Binding-site contacts:
Ligand atom N2 contacts residue PHE468 of chain 2.B at 4.5 Å.
Ligand atom C6 contacts residue PHE165 of chain 2.B at 3.4 Å (hydrophobic).
Ligand atom C5 contacts residue PHE468 of chain 2.B at 4.4 Å (hydrophobic).
Ligand atom C4 contacts residue TRP172 of chain 2.B at 3.2 Å (hydrophobic).
Ligand atom C1 contacts residue PHE165 of chain 2.B at 3.3 Å (hydrophobic).
Ligand atom C2 contacts residue ARG298 of chain 2.B at 4.1 Å.
Ligand atom N2 contacts residue TRP172 of chain 2.B at 4.4 Å.
Ligand atom O1 contacts residue PHE165 of chain 2.B at 3.9 Å.
Ligand atom O1 contacts residue THR300 of chain 2.B at 2.6 Å (h-bond).
Ligand atom C4 contacts residue PHE165 of chain 2.B at 3.6 Å (hydrophobic).
Ligand atom O1 contacts residue ARG298 of chain 2.B at 4.2 Å.
Ligand atom C2 contacts residue PHE165 of chain 2.B at 3.5 Å (hydrophobic).
Ligand atom O2 contacts residue PHE165 of chain 2.B at 3.6 Å.
Ligand atom O2 contacts residue PHE468 of chain 2.B at 4.3 Å.
Ligand atom C3 contacts residue TRP172 of chain 2.B at 3.5 Å (hydrophobic).
Ligand atom N2 contacts residue PHE165 of chain 2.B at 3.5 Å.
Ligand atom C5 contacts residue TRP172 of chain 2.B at 3.8 Å (hydrophobic).
Ligand atom O2 contacts residue THR300 of chain 2.B at 2.9 Å (h-bond).
Ligand atom C2 contacts residue THR300 of chain 2.B at 3.3 Å.
Ligand atom C2 contacts residue PHE468 of chain 2.B at 4.1 Å (hydrophobic).
Ligand atom C2 contacts residue CYS299 of chain 2.B at 4.2 Å (hydrophobic).
Ligand atom C5 contacts residue PHE165 of chain 2.B at 3.6 Å (hydrophobic).
Ligand atom C6 contacts residue CYS299 of chain 2.B at 4.3 Å (hydrophobic).
Ligand atom C4 contacts residue VAL169 of chain 2.B at 3.8 Å (hydrophobic).
Ligand atom C6 contacts residue PHE468 of chain 2.B at 3.9 Å (hydrophobic).
Ligand atom O2 contacts residue CYS299 of chain 2.B at 2.9 Å (h-bond).
Ligand atom C3 contacts residue PHE165 of chain 2.B at 3.6 Å (hydrophobic).
Ligand atom C5 contacts residue VAL169 of chain 2.B at 3.6 Å (hydrophobic).
Ligand atom O2 contacts residue ARG298 of chain 2.B at 3.5 Å.
Ligand atom C1 contacts residue PHE468 of chain 2.B at 3.9 Å (hydrophobic).

Sequence of chain 2.B:
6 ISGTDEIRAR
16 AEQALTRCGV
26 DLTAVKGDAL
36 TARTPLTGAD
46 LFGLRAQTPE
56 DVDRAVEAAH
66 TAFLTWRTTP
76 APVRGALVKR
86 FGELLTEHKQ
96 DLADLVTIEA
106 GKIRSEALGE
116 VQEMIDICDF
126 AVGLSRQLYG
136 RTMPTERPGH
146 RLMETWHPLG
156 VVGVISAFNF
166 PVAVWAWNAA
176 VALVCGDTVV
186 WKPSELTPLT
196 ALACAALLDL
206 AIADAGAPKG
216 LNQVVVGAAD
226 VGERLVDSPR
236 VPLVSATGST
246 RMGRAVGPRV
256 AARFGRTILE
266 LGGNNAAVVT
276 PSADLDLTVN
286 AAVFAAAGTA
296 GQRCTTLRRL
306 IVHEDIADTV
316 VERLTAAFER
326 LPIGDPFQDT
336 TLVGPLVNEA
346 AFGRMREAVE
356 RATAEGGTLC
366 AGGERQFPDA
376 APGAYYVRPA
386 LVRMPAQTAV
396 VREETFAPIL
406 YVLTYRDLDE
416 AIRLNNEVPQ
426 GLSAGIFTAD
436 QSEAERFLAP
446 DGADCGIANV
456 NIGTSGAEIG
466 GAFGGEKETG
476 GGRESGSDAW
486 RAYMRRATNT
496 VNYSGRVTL

The small molecule below binds the protein below.
Small molecule (SMILES): O=C(O)c1ccccn1